Binding-site contacts:
Ligand atom C12 contacts residue THR20 of chain 1.A at 3.9 Å.
Ligand atom S10 contacts residue PRO37 of chain 1.A at 4.1 Å.
Ligand atom S10 contacts residue CYS21 of chain 1.A at 4.5 Å.
Ligand atom C11 contacts residue PRO37 of chain 1.A at 4.0 Å (hydrophobic).
Ligand atom C01 contacts residue LEU193 of chain 1.B at 3.3 Å (hydrophobic).
Ligand atom C12 contacts residue PRO37 of chain 1.A at 3.7 Å (hydrophobic).
Ligand atom C01 contacts residue ARG197 of chain 1.B at 3.7 Å.
Ligand atom C07 contacts residue ARG197 of chain 1.B at 4.2 Å.
Ligand atom N13 contacts residue ARG197 of chain 1.B at 4.5 Å.
Ligand atom C09 contacts residue ARG197 of chain 1.B at 3.8 Å.
Ligand atom C06 contacts residue GLN200 of chain 1.B at 3.6 Å.
Ligand atom C08 contacts residue ARG197 of chain 1.B at 3.6 Å.
Ligand atom S10 contacts residue ARG197 of chain 1.B at 4.3 Å.
Ligand atom C14 contacts residue ARG197 of chain 1.B at 4.1 Å.
Ligand atom C12 contacts residue THR38 of chain 1.A at 3.4 Å.
Ligand atom C07 contacts residue GLN200 of chain 1.B at 4.4 Å.
Ligand atom C06 contacts residue ARG197 of chain 1.B at 3.7 Å.
Ligand atom C11 contacts residue THR38 of chain 1.A at 4.1 Å.
Ligand atom N13 contacts residue THR38 of chain 1.A at 4.2 Å.
Ligand atom S10 contacts residue VAL36 of chain 1.A at 4.1 Å.
Ligand atom C05 contacts residue ARG197 of chain 1.B at 3.6 Å.
Ligand atom C01 contacts residue THR38 of chain 1.A at 3.7 Å.

A protein and the small-molecule ligand that binds it are described below.
Small molecule (SMILES): CNC(=O)[C@H]1CCCc2sc(C)nc21

Sequence of chain 1.A:
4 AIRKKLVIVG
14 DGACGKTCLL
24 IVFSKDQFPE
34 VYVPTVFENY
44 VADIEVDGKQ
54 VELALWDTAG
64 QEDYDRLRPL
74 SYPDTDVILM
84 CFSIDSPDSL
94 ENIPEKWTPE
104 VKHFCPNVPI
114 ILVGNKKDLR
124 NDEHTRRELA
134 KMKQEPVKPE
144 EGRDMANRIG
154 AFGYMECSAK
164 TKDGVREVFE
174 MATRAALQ

Sequence of chain 1.B:
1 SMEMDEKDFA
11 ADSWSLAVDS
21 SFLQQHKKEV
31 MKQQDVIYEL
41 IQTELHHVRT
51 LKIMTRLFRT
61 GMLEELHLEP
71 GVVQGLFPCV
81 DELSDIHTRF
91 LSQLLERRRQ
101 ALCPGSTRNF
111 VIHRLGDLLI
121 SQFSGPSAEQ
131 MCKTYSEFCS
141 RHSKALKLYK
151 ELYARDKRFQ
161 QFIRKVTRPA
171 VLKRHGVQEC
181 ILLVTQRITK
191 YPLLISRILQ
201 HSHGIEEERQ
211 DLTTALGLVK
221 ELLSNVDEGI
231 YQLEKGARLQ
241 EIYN